This protein binds this small molecule.
Small molecule (SMILES): O=c1[nH]c(=O)c2[nH+]cn([C@@H]3O[C@H](COP(=O)(O)O)[C@@H](O)[C@H]3O)c2[nH]1

Sequence of chain 4.A:
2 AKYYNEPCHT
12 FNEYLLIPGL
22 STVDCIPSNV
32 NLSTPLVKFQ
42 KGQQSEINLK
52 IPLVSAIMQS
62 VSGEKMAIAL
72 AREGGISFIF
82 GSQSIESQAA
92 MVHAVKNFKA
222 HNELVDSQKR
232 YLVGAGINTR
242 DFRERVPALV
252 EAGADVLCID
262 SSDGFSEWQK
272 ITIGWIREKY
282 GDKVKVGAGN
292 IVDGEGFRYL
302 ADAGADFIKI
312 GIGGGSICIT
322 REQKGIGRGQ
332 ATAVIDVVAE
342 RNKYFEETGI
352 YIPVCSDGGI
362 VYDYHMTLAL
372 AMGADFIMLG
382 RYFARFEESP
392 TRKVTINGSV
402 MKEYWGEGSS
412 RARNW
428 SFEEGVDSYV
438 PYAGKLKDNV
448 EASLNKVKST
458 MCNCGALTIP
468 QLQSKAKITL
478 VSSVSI

Binding-site contacts:
Ligand atom O2' contacts residue ASP358 of chain 4.A at 2.5 Å (salt-bridge).
Ligand atom N1 contacts residue ILE318 of chain 4.A at 3.4 Å (h-bond).
Ligand atom O1P contacts residue TYR405 of chain 4.A at 2.6 Å (h-bond).
Ligand atom O1P contacts residue ARG382 of chain 4.A at 2.9 Å (salt-bridge).
Ligand atom O3' contacts residue ASP358 of chain 4.A at 2.5 Å (salt-bridge).
Ligand atom O1P contacts residue SER317 of chain 4.A at 3.0 Å (h-bond).
Ligand atom O6 contacts residue GLY409 of chain 4.A at 2.7 Å (h-bond).
Ligand atom O5' contacts residue GLY316 of chain 4.A at 3.6 Å.
Ligand atom O3' contacts residue MET379 of chain 4.A at 3.6 Å.
Ligand atom O2 contacts residue MOA1 of chain 4.D at 3.6 Å.
Ligand atom P contacts residue SER317 of chain 4.A at 3.7 Å.
Ligand atom C2 contacts residue ILE318 of chain 4.A at 3.7 Å (hydrophobic).
Ligand atom C4' contacts residue ASP358 of chain 4.A at 3.6 Å.
Ligand atom C4 contacts residue ILE318 of chain 4.A at 3.5 Å (hydrophobic).
Ligand atom O2 contacts residue CYS319 of chain 4.A at 2.9 Å.
Ligand atom O3' contacts residue ALA57 of chain 4.A at 3.5 Å.
Ligand atom O2 contacts residue GLU431 of chain 4.A at 3.7 Å.
Ligand atom O6 contacts residue GLU408 of chain 4.A at 3.3 Å (salt-bridge).
Ligand atom N7 contacts residue GLY407 of chain 4.A at 3.5 Å.
Ligand atom O2P contacts residue ARG382 of chain 4.A at 3.5 Å (salt-bridge).
Ligand atom N1 contacts residue GLU431 of chain 4.A at 3.0 Å (salt-bridge).
Ligand atom O2' contacts residue MOA1 of chain 4.D at 3.4 Å.
Ligand atom C2' contacts residue MOA1 of chain 4.D at 3.7 Å.
Ligand atom N1 contacts residue MOA1 of chain 4.D at 3.4 Å (h-bond).
Ligand atom C2 contacts residue CYS319 of chain 4.A at 3.7 Å (hydrophobic).
Ligand atom C4 contacts residue MOA1 of chain 4.D at 3.5 Å.
Ligand atom O2P contacts residue GLY381 of chain 4.A at 2.8 Å (h-bond).
Ligand atom O3P contacts residue SER317 of chain 4.A at 2.7 Å (h-bond).
Ligand atom C2 contacts residue MOA1 of chain 4.D at 3.2 Å.
Ligand atom C3' contacts residue ASP358 of chain 4.A at 3.5 Å.
Ligand atom C6 contacts residue GLY409 of chain 4.A at 3.6 Å.
Ligand atom C5 contacts residue ILE318 of chain 4.A at 3.6 Å (hydrophobic).
Ligand atom N3 contacts residue MOA1 of chain 4.D at 3.5 Å (h-bond).
Ligand atom N7 contacts residue GLU408 of chain 4.A at 2.9 Å (salt-bridge).
Ligand atom C2' contacts residue ASP358 of chain 4.A at 3.5 Å.
Ligand atom O6 contacts residue GLY407 of chain 4.A at 3.2 Å.
Ligand atom O3P contacts residue GLY316 of chain 4.A at 3.3 Å.
Ligand atom N1 contacts residue GLY432 of chain 4.A at 3.6 Å.
Ligand atom C5 contacts residue GLU408 of chain 4.A at 3.7 Å.
Ligand atom O6 contacts residue GLY432 of chain 4.A at 3.2 Å.